A small-molecule ligand and the protein it binds are described below.
Small molecule (SMILES): O=P(O)(O)OC[C@H]1O[C@](O)(CO)[C@@H](O)[C@@H]1O

Binding-site contacts:
Ligand atom P contacts residue TYR244 of chain 1.A at 3.8 Å.
Ligand atom O1P contacts residue ASN212 of chain 1.A at 3.0 Å (h-bond).
Ligand atom P contacts residue TYR264 of chain 1.A at 3.6 Å.
Ligand atom O2 contacts residue ASP121 of chain 1.A at 3.2 Å (salt-bridge).
Ligand atom C3 contacts residue ASP121 of chain 1.A at 3.9 Å.
Ligand atom O6 contacts residue TYR244 of chain 1.A at 3.7 Å.
Ligand atom O1 contacts residue MN1 of chain 1.D at 1.9 Å.
Ligand atom C2 contacts residue LYS274 of chain 1.A at 3.7 Å.
Ligand atom O6 contacts residue LYS274 of chain 1.A at 2.9 Å (salt-bridge).
Ligand atom O4 contacts residue TYR244 of chain 1.A at 3.6 Å.
Ligand atom P contacts residue ASN212 of chain 1.A at 3.9 Å.
Ligand atom O3 contacts residue MET248 of chain 1.A at 2.9 Å.
Ligand atom C4 contacts residue MET248 of chain 1.A at 3.7 Å (hydrophobic).
Ligand atom O4 contacts residue MET248 of chain 1.A at 3.2 Å (h-bond).
Ligand atom C4 contacts residue GLY246 of chain 1.A at 3.8 Å.
Ligand atom C3 contacts residue MET248 of chain 1.A at 3.9 Å (hydrophobic).
Ligand atom O3 contacts residue ASP121 of chain 1.A at 2.7 Å (salt-bridge).
Ligand atom O2P contacts residue ASN212 of chain 1.A at 3.9 Å.
Ligand atom O4 contacts residue GLY246 of chain 1.A at 3.9 Å.
Ligand atom O3P contacts residue TYR215 of chain 1.A at 3.4 Å (h-bond).
Ligand atom O5 contacts residue LYS274 of chain 1.A at 2.7 Å (salt-bridge).
Ligand atom C3 contacts residue LEU275 of chain 1.A at 3.8 Å (hydrophobic).
Ligand atom C6 contacts residue GLY246 of chain 1.A at 3.7 Å.
Ligand atom C1 contacts residue ASP121 of chain 1.A at 3.8 Å.
Ligand atom C6 contacts residue LYS274 of chain 1.A at 3.4 Å.
Ligand atom C6 contacts residue TYR244 of chain 1.A at 3.6 Å (hydrophobic).
Ligand atom O2P contacts residue ARG243 of chain 1.B at 3.2 Å (salt-bridge).
Ligand atom O2 contacts residue GLY122 of chain 1.A at 3.7 Å.
Ligand atom O4 contacts residue SER247 of chain 1.A at 3.7 Å.
Ligand atom O1 contacts residue GLU280 of chain 1.A at 2.9 Å (salt-bridge).
Ligand atom O1P contacts residue TYR264 of chain 1.A at 3.4 Å.
Ligand atom O1 contacts residue ARG276 of chain 1.A at 3.1 Å (salt-bridge).
Ligand atom C1 contacts residue MN1 of chain 1.D at 3.5 Å.
Ligand atom O1P contacts residue TYR244 of chain 1.A at 2.9 Å (h-bond).
Ligand atom C1 contacts residue LYS274 of chain 1.A at 3.7 Å.
Ligand atom O3P contacts residue TYR264 of chain 1.A at 3.0 Å (h-bond).
Ligand atom C1 contacts residue ARG276 of chain 1.A at 3.2 Å.
Ligand atom O1 contacts residue ASP121 of chain 1.A at 2.6 Å (salt-bridge).
Ligand atom O6 contacts residue TYR264 of chain 1.A at 3.5 Å.
Ligand atom C5 contacts residue LYS274 of chain 1.A at 3.1 Å.

Sequence of chain 1.B:
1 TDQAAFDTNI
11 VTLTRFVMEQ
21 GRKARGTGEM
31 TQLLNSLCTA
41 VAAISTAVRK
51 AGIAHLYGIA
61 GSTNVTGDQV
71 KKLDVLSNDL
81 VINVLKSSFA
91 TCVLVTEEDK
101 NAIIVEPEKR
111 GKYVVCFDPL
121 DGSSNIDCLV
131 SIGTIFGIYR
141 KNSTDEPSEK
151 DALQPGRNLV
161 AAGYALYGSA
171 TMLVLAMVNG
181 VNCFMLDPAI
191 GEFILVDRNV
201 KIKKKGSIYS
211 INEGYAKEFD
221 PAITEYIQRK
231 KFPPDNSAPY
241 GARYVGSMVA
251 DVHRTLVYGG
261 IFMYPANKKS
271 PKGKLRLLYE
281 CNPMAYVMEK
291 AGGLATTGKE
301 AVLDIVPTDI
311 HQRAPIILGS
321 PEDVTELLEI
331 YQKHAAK

Sequence of chain 1.A:
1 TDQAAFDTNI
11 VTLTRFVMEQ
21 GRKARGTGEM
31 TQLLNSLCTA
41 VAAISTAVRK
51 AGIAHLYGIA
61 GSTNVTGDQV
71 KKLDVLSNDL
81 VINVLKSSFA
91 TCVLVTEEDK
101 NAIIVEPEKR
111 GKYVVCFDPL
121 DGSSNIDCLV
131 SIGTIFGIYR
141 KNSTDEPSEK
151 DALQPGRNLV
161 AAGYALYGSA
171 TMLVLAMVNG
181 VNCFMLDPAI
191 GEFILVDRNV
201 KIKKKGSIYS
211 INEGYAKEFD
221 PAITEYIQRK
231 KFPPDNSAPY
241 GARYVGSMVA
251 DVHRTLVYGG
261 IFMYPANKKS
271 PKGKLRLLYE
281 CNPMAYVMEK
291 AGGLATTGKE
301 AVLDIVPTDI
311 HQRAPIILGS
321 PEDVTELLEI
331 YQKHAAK